A protein and the small-molecule ligand that binds it are described below.
Small molecule (SMILES): CC(=O)N[C@@H]1[C@@H](O)[C@H](O)[C@@H](CO)O[C@H]1O

Sequence of chain 1.B:
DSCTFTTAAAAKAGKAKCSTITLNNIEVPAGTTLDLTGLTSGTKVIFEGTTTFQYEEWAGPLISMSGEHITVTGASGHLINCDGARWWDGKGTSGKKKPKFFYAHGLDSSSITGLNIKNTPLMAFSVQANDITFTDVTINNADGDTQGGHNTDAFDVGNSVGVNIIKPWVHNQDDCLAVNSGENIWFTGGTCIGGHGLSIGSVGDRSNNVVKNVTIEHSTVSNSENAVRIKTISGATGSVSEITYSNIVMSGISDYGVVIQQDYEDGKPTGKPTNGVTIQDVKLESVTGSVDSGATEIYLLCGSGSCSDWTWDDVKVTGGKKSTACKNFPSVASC

Binding-site contacts:
Ligand atom O7 contacts residue ASN211 of chain 1.B at 3.3 Å (h-bond).
Ligand atom O5 contacts residue ASN211 of chain 1.B at 3.6 Å.
Ligand atom C7 contacts residue ASN211 of chain 1.B at 4.2 Å.
Ligand atom C7 contacts residue LYS239 of chain 1.B at 4.2 Å.
Ligand atom C5 contacts residue ASN240 of chain 1.B at 3.6 Å.
Ligand atom C7 contacts residue ASN240 of chain 1.B at 3.0 Å.
Ligand atom O7 contacts residue GLU269 of chain 1.B at 4.4 Å.
Ligand atom C2 contacts residue ASN240 of chain 1.B at 2.4 Å.
Ligand atom C1 contacts residue ASN240 of chain 1.B at 1.4 Å.
Ligand atom C3 contacts residue ASN240 of chain 1.B at 3.7 Å.
Ligand atom C1 contacts residue ASN211 of chain 1.B at 3.6 Å.
Ligand atom C8 contacts residue ASN240 of chain 1.B at 4.3 Å.
Ligand atom O6 contacts residue ASN211 of chain 1.B at 3.5 Å.
Ligand atom C8 contacts residue GLU269 of chain 1.B at 4.1 Å.
Ligand atom C2 contacts residue ASN211 of chain 1.B at 3.9 Å.
Ligand atom N2 contacts residue ASN240 of chain 1.B at 2.8 Å (h-bond).
Ligand atom O7 contacts residue LYS239 of chain 1.B at 3.6 Å.
Ligand atom C4 contacts residue ASN240 of chain 1.B at 4.2 Å.
Ligand atom C7 contacts residue GLU269 of chain 1.B at 4.4 Å.
Ligand atom O5 contacts residue ASN240 of chain 1.B at 2.4 Å (h-bond).
Ligand atom C8 contacts residue LYS239 of chain 1.B at 4.1 Å.
Ligand atom O7 contacts residue ASN240 of chain 1.B at 2.9 Å (h-bond).
Ligand atom C6 contacts residue ASN211 of chain 1.B at 4.4 Å.